Sequence of chain 1.N:
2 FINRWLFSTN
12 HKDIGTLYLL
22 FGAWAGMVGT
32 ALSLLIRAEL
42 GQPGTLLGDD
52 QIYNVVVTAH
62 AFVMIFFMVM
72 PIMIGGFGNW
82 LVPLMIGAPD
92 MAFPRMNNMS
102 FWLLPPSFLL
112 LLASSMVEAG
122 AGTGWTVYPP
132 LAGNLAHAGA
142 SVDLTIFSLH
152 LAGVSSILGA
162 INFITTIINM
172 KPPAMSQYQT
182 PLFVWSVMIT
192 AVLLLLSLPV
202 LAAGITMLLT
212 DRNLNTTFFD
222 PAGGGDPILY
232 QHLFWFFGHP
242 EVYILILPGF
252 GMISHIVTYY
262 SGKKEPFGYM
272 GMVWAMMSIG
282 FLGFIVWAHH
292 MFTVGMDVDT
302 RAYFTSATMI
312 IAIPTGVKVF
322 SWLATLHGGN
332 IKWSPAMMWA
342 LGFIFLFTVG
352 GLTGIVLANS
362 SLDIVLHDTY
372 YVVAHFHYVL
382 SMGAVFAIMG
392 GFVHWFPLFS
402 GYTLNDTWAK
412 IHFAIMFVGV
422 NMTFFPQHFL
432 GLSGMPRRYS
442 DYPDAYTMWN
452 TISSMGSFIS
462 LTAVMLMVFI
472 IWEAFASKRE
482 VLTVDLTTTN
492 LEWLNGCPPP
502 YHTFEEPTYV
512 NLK

Binding-site contacts:
Ligand atom C24 contacts residue HIS101 of chain 1.P at 3.2 Å.
Ligand atom C24 contacts residue TRP97 of chain 1.P at 3.7 Å (hydrophobic).
Ligand atom C12 contacts residue PHE305 of chain 1.N at 4.1 Å (hydrophobic).
Ligand atom C2 contacts residue THR301 of chain 1.N at 4.0 Å.
Ligand atom C24 contacts residue HIS233 of chain 1.N at 3.6 Å.
Ligand atom C12 contacts residue THR301 of chain 1.N at 3.7 Å.
Ligand atom O12 contacts residue ASP298 of chain 1.N at 4.5 Å.
Ligand atom O7 contacts residue PGV1 of chain 1.ID at 3.9 Å.
Ligand atom O25 contacts residue PGV1 of chain 1.ID at 3.7 Å.
Ligand atom C23 contacts residue TRP97 of chain 1.P at 3.7 Å (hydrophobic).
Ligand atom C16 contacts residue PGV1 of chain 1.ID at 4.2 Å.
Ligand atom C20 contacts residue TRP288 of chain 1.N at 4.3 Å (hydrophobic).
Ligand atom O26 contacts residue HIS233 of chain 1.N at 3.9 Å.
Ligand atom C18 contacts residue PGV1 of chain 1.ID at 4.5 Å.
Ligand atom C8 contacts residue PGV1 of chain 1.ID at 4.4 Å.
Ligand atom O25 contacts residue HIS101 of chain 1.P at 3.1 Å (h-bond).
Ligand atom C1 contacts residue TYR304 of chain 1.N at 3.4 Å (hydrophobic).
Ligand atom C23 contacts residue PGV1 of chain 1.ID at 3.7 Å.
Ligand atom C22 contacts residue HIS233 of chain 1.N at 4.4 Å.
Ligand atom O26 contacts residue PGV1 of chain 1.ID at 3.3 Å.
Ligand atom C21 contacts residue TRP288 of chain 1.N at 3.9 Å (hydrophobic).
Ligand atom C11 contacts residue TYR304 of chain 1.N at 4.4 Å (hydrophobic).
Ligand atom C19 contacts residue TYR304 of chain 1.N at 4.1 Å (hydrophobic).
Ligand atom C22 contacts residue PGV1 of chain 1.ID at 3.8 Å.
Ligand atom O3 contacts residue ASP300 of chain 1.N at 3.5 Å.
Ligand atom O26 contacts residue HIS101 of chain 1.P at 2.5 Å (h-bond).
Ligand atom C23 contacts residue HIS233 of chain 1.N at 3.6 Å.
Ligand atom O12 contacts residue THR301 of chain 1.N at 2.8 Å (h-bond).
Ligand atom C11 contacts residue PHE305 of chain 1.N at 4.1 Å (hydrophobic).
Ligand atom C11 contacts residue THR301 of chain 1.N at 3.8 Å.
Ligand atom O26 contacts residue TRP97 of chain 1.P at 2.8 Å (h-bond).
Ligand atom C18 contacts residue TRP288 of chain 1.N at 4.3 Å (hydrophobic).
Ligand atom C2 contacts residue ASP300 of chain 1.N at 3.7 Å.
Ligand atom C24 contacts residue PGV1 of chain 1.ID at 3.5 Å.
Ligand atom C9 contacts residue THR301 of chain 1.N at 4.4 Å.
Ligand atom C21 contacts residue HIS233 of chain 1.N at 3.6 Å.
Ligand atom O25 contacts residue HIS233 of chain 1.N at 3.6 Å.
Ligand atom C2 contacts residue TYR304 of chain 1.N at 4.0 Å (hydrophobic).
Ligand atom C15 contacts residue PGV1 of chain 1.ID at 3.9 Å.

A protein and the small-molecule ligand that binds it are described below.
Small molecule (SMILES): C[C@H](CCC(=O)O)[C@H]1CC[C@H]2[C@@H]3[C@H](O)C[C@@H]4C[C@H](O)CC[C@]4(C)[C@H]3C[C@H](O)[C@]12C

Sequence of chain 1.P:
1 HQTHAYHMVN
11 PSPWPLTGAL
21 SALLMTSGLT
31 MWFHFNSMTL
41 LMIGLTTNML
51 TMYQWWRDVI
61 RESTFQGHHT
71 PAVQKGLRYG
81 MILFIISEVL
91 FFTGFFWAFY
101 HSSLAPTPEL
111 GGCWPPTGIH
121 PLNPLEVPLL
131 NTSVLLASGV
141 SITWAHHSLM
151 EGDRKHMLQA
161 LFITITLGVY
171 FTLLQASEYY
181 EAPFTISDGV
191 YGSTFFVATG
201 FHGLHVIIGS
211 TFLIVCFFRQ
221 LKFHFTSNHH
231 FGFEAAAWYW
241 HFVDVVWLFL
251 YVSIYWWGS